Sequence of chain 2.A:
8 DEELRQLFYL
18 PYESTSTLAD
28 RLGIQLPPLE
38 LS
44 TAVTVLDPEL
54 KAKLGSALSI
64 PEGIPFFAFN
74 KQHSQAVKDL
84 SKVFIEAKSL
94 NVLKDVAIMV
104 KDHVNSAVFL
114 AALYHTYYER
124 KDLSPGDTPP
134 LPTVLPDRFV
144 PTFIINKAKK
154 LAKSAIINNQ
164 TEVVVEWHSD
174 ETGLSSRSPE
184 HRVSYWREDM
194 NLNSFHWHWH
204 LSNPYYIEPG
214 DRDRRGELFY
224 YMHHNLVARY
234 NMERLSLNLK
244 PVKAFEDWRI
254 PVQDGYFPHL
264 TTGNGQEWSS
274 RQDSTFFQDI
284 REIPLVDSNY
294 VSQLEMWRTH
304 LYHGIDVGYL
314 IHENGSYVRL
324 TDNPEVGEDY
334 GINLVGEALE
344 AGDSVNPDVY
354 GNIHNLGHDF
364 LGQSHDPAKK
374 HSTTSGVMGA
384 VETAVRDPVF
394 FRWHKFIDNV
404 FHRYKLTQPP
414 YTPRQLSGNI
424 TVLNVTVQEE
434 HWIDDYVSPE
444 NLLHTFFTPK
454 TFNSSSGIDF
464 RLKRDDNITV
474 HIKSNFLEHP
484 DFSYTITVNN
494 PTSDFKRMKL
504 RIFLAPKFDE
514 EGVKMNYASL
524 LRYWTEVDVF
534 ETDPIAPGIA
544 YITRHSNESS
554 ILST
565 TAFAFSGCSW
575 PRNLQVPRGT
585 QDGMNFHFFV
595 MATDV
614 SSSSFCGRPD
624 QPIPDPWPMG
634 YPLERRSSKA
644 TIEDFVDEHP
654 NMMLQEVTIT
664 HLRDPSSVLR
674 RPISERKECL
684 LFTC

The protein below binds the small molecule below.
Small molecule (SMILES): CC(=O)N[C@H]1[C@H](O[C@H]2[C@H](O)[C@@H](NC(C)=O)CO[C@@H]2CO)O[C@H](CO)[C@@H](O)[C@@H]1O

Binding-site contacts:
Ligand atom O6 contacts residue TYR16 of chain 2.A at 4.2 Å.
Ligand atom C6 contacts residue SER459 of chain 2.A at 4.0 Å.
Ligand atom O7 contacts residue EDO1 of chain 2.L at 3.3 Å.
Ligand atom C1 contacts residue THR472 of chain 2.A at 3.9 Å.
Ligand atom C3 contacts residue ASN456 of chain 2.A at 3.7 Å.
Ligand atom O5 contacts residue SER459 of chain 2.A at 4.1 Å.
Ligand atom C7 contacts residue EDO1 of chain 2.L at 4.2 Å.
Ligand atom C3 contacts residue ARG28 of chain 2.A at 4.1 Å.
Ligand atom O5 contacts residue ASN456 of chain 2.A at 2.4 Å (h-bond).
Ligand atom C1 contacts residue ASN456 of chain 2.A at 1.4 Å.
Ligand atom C3 contacts residue LEU29 of chain 2.A at 4.3 Å (hydrophobic).
Ligand atom C8 contacts residue ARG28 of chain 2.A at 4.0 Å.
Ligand atom C7 contacts residue THR472 of chain 2.A at 4.1 Å.
Ligand atom C4 contacts residue ASN456 of chain 2.A at 4.2 Å.
Ligand atom C5 contacts residue ASN456 of chain 2.A at 3.7 Å.
Ligand atom C7 contacts residue ARG28 of chain 2.A at 3.3 Å.
Ligand atom O7 contacts residue ARG28 of chain 2.A at 2.6 Å (salt-bridge).
Ligand atom C2 contacts residue ASN456 of chain 2.A at 2.4 Å.
Ligand atom O7 contacts residue ASN456 of chain 2.A at 3.6 Å (h-bond).
Ligand atom C8 contacts residue LEU17 of chain 2.A at 4.2 Å (hydrophobic).
Ligand atom C8 contacts residue GLU165 of chain 2.A at 4.0 Å.
Ligand atom N2 contacts residue LEU29 of chain 2.A at 3.7 Å.
Ligand atom C8 contacts residue LEU29 of chain 2.A at 3.6 Å (hydrophobic).
Ligand atom N2 contacts residue ASN456 of chain 2.A at 2.8 Å (h-bond).
Ligand atom C1 contacts residue SER458 of chain 2.A at 4.2 Å.
Ligand atom O5 contacts residue SER458 of chain 2.A at 4.1 Å.
Ligand atom C8 contacts residue THR472 of chain 2.A at 4.1 Å.
Ligand atom C7 contacts residue LEU29 of chain 2.A at 4.0 Å (hydrophobic).
Ligand atom C2 contacts residue ARG28 of chain 2.A at 3.7 Å.
Ligand atom O3 contacts residue ARG28 of chain 2.A at 3.1 Å.
Ligand atom O6 contacts residue SER459 of chain 2.A at 3.5 Å.
Ligand atom O3 contacts residue LEU29 of chain 2.A at 3.9 Å.
Ligand atom C5 contacts residue SER459 of chain 2.A at 4.3 Å.
Ligand atom N2 contacts residue THR472 of chain 2.A at 3.1 Å.
Ligand atom C8 contacts residue HIS474 of chain 2.A at 4.0 Å.
Ligand atom C7 contacts residue ASN456 of chain 2.A at 3.3 Å.
Ligand atom C2 contacts residue THR472 of chain 2.A at 3.8 Å.
Ligand atom C3 contacts residue THR472 of chain 2.A at 3.9 Å.
Ligand atom O6 contacts residue SER458 of chain 2.A at 4.2 Å.
Ligand atom N2 contacts residue ARG28 of chain 2.A at 3.9 Å.